Binding-site contacts:
Ligand atom O2' contacts residue LEU265 of chain 1.A at 3.4 Å (h-bond).
Ligand atom O2B contacts residue GLY73 of chain 1.A at 3.6 Å.
Ligand atom C5' contacts residue SER71 of chain 1.A at 3.6 Å.
Ligand atom N6 contacts residue ASP102 of chain 1.A at 2.6 Å (salt-bridge).
Ligand atom O1B contacts residue GLY73 of chain 1.A at 3.1 Å (h-bond).
Ligand atom C2 contacts residue GLY267 of chain 1.A at 3.7 Å.
Ligand atom O2A contacts residue THR75 of chain 1.A at 3.9 Å.
Ligand atom O5' contacts residue GLY73 of chain 1.A at 3.6 Å.
Ligand atom O2B contacts residue THR75 of chain 1.A at 3.0 Å (h-bond).
Ligand atom PB contacts residue THR75 of chain 1.A at 3.7 Å.
Ligand atom O1B contacts residue GLU70 of chain 1.A at 3.4 Å.
Ligand atom O3A contacts residue THR76 of chain 1.A at 3.8 Å.
Ligand atom O1B contacts residue SER71 of chain 1.A at 2.5 Å (h-bond).
Ligand atom O3' contacts residue ASN242 of chain 1.A at 3.5 Å (h-bond).
Ligand atom PB contacts residue LYS74 of chain 1.A at 2.9 Å.
Ligand atom C1' contacts residue TYR105 of chain 1.A at 3.9 Å (hydrophobic).
Ligand atom N3 contacts residue GLY267 of chain 1.A at 3.3 Å (h-bond).
Ligand atom PB contacts residue SER72 of chain 1.A at 3.7 Å.
Ligand atom O5' contacts residue THR76 of chain 1.A at 3.1 Å (h-bond).
Ligand atom O4' contacts residue TYR105 of chain 1.A at 3.5 Å (h-bond).
Ligand atom O3G contacts residue SER71 of chain 1.A at 2.6 Å (h-bond).
Ligand atom O2B contacts residue LYS74 of chain 1.A at 2.5 Å (salt-bridge).
Ligand atom PG contacts residue SER71 of chain 1.A at 3.5 Å.
Ligand atom O1A contacts residue SER71 of chain 1.A at 3.4 Å.
Ligand atom O2' contacts residue TYR266 of chain 1.A at 3.5 Å.
Ligand atom C6 contacts residue ASP102 of chain 1.A at 3.6 Å.
Ligand atom O2G contacts residue LYS74 of chain 1.A at 3.0 Å (salt-bridge).
Ligand atom PA contacts residue THR76 of chain 1.A at 3.9 Å.
Ligand atom O3A contacts residue LYS74 of chain 1.A at 2.9 Å (salt-bridge).
Ligand atom O3G contacts residue GLU70 of chain 1.A at 3.5 Å.
Ligand atom O4' contacts residue THR76 of chain 1.A at 3.5 Å (h-bond).
Ligand atom O2G contacts residue ASN196 of chain 1.A at 2.7 Å (h-bond).
Ligand atom O3A contacts residue THR75 of chain 1.A at 3.3 Å (h-bond).
Ligand atom PB contacts residue GLY73 of chain 1.A at 3.1 Å.
Ligand atom O1B contacts residue SER72 of chain 1.A at 2.5 Å (h-bond).
Ligand atom N1 contacts residue ASP102 of chain 1.A at 3.9 Å.
Ligand atom O3' contacts residue ARG229 of chain 1.A at 3.4 Å (salt-bridge).
Ligand atom O3B contacts residue THR75 of chain 1.A at 3.9 Å.
Ligand atom O2A contacts residue THR76 of chain 1.A at 3.5 Å (h-bond).
Ligand atom O3A contacts residue GLY73 of chain 1.A at 3.0 Å.

The small molecule below binds the protein below.
Small molecule (SMILES): Nc1ncnc2c1ncn2[C@@H]1O[C@H](COP(=O)(O)OP(=O)(O)OP(O)(O)=S)[C@@H](O)[C@H]1O

Sequence of chain 1.A:
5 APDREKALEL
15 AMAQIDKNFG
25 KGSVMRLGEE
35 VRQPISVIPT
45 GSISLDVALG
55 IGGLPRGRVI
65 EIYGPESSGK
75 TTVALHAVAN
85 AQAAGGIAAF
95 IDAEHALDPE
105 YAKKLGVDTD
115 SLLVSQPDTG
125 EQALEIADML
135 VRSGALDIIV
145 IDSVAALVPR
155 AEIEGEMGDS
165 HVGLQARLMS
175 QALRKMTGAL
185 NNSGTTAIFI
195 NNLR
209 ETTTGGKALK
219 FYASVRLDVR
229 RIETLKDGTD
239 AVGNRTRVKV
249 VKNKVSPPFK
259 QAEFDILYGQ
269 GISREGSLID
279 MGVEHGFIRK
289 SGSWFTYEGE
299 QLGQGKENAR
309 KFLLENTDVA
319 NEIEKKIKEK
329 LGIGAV